Binding-site contacts:
Ligand atom N contacts residue HIS72 of chain 1.C at 3.1 Å.
Ligand atom N contacts residue TYR68 of chain 1.C at 3.3 Å (h-bond).
Ligand atom CA contacts residue HIS76 of chain 1.C at 3.7 Å.
Ligand atom CB contacts residue TYR68 of chain 1.C at 3.9 Å (hydrophobic).
Ligand atom CG contacts residue GLY129 of chain 2.C at 3.5 Å.
Ligand atom CE1 contacts residue GLY129 of chain 2.C at 4.0 Å.
Ligand atom ND1 contacts residue TYR68 of chain 1.C at 2.7 Å (h-bond).
Ligand atom O contacts residue HIS137 of chain 2.C at 3.1 Å (h-bond).
Ligand atom C contacts residue HIS137 of chain 2.C at 3.8 Å.
Ligand atom OXT contacts residue ILE128 of chain 2.C at 3.6 Å.
Ligand atom OXT contacts residue ARG97 of chain 2.C at 2.8 Å (salt-bridge).
Ligand atom O contacts residue HIS76 of chain 1.C at 3.2 Å (h-bond).
Ligand atom CG contacts residue TYR68 of chain 1.C at 3.7 Å (hydrophobic).
Ligand atom CD2 contacts residue ALA130 of chain 2.C at 3.6 Å (hydrophobic).
Ligand atom N contacts residue MG1 of chain 2.E at 2.4 Å.
Ligand atom N contacts residue HIS137 of chain 2.C at 3.6 Å (h-bond).
Ligand atom CE1 contacts residue TYR68 of chain 1.C at 3.6 Å (hydrophobic).
Ligand atom CD2 contacts residue GLY129 of chain 2.C at 3.6 Å.
Ligand atom C contacts residue ARG97 of chain 2.C at 3.9 Å.
Ligand atom CB contacts residue GLY129 of chain 2.C at 3.7 Å.
Ligand atom O contacts residue MG1 of chain 2.E at 2.1 Å.
Ligand atom NE2 contacts residue TYR75 of chain 1.C at 3.4 Å.
Ligand atom C contacts residue ARG87 of chain 2.C at 3.6 Å.
Ligand atom CD2 contacts residue ARG97 of chain 2.C at 3.8 Å.
Ligand atom OXT contacts residue ARG87 of chain 2.C at 2.9 Å (salt-bridge).
Ligand atom O contacts residue ARG87 of chain 2.C at 2.9 Å (salt-bridge).
Ligand atom ND1 contacts residue GLY129 of chain 2.C at 3.7 Å.
Ligand atom NE2 contacts residue GLY129 of chain 2.C at 3.9 Å.
Ligand atom CG contacts residue TYR75 of chain 1.C at 3.9 Å (hydrophobic).
Ligand atom C contacts residue MG1 of chain 2.E at 3.0 Å.
Ligand atom CE1 contacts residue ALA130 of chain 2.C at 3.4 Å (hydrophobic).
Ligand atom CG contacts residue ALA130 of chain 2.C at 3.7 Å (hydrophobic).
Ligand atom CD2 contacts residue TYR75 of chain 1.C at 3.5 Å (hydrophobic).
Ligand atom ND1 contacts residue ALA130 of chain 2.C at 3.6 Å.
Ligand atom NE2 contacts residue ALA130 of chain 2.C at 3.4 Å (h-bond).
Ligand atom C contacts residue HIS76 of chain 1.C at 3.8 Å.
Ligand atom CA contacts residue TYR75 of chain 1.C at 3.6 Å (hydrophobic).
Ligand atom N contacts residue HIS76 of chain 1.C at 3.1 Å (h-bond).
Ligand atom CA contacts residue MG1 of chain 2.E at 3.2 Å.
Ligand atom N contacts residue TYR75 of chain 1.C at 3.9 Å.

Sequence of chain 2.D:
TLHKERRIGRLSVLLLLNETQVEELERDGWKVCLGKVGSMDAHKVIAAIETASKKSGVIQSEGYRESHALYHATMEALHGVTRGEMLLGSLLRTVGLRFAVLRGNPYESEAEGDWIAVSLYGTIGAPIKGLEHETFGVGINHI

Sequence of chain 2.C:
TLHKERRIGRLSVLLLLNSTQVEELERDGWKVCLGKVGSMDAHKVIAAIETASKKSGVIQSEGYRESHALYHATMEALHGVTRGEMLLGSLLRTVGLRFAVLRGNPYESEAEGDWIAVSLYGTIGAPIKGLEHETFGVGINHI

Sequence of chain 1.C:
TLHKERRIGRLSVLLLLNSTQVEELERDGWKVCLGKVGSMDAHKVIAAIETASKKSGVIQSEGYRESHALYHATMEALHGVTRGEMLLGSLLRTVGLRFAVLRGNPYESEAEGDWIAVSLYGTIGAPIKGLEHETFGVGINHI

A small-molecule ligand and the protein it binds are described below.
Small molecule (SMILES): N[C@@H](Cc1c[nH]c[nH+]1)C(=O)O